Binding-site contacts:
Ligand atom C2 contacts residue ASN173 of chain 1.C at 2.5 Å.
Ligand atom C3 contacts residue ASN173 of chain 1.C at 3.8 Å.
Ligand atom C4 contacts residue ASN173 of chain 1.C at 4.2 Å.
Ligand atom O6 contacts residue ASN173 of chain 1.C at 4.0 Å.
Ligand atom N2 contacts residue ASN173 of chain 1.C at 2.9 Å (h-bond).
Ligand atom C7 contacts residue ASN173 of chain 1.C at 3.8 Å.
Ligand atom C5 contacts residue ASN173 of chain 1.C at 3.7 Å.
Ligand atom O5 contacts residue ASN173 of chain 1.C at 2.4 Å (h-bond).
Ligand atom C1 contacts residue ASN173 of chain 1.C at 1.4 Å.
Ligand atom O7 contacts residue ASN173 of chain 1.C at 4.2 Å.

Sequence of chain 1.C:
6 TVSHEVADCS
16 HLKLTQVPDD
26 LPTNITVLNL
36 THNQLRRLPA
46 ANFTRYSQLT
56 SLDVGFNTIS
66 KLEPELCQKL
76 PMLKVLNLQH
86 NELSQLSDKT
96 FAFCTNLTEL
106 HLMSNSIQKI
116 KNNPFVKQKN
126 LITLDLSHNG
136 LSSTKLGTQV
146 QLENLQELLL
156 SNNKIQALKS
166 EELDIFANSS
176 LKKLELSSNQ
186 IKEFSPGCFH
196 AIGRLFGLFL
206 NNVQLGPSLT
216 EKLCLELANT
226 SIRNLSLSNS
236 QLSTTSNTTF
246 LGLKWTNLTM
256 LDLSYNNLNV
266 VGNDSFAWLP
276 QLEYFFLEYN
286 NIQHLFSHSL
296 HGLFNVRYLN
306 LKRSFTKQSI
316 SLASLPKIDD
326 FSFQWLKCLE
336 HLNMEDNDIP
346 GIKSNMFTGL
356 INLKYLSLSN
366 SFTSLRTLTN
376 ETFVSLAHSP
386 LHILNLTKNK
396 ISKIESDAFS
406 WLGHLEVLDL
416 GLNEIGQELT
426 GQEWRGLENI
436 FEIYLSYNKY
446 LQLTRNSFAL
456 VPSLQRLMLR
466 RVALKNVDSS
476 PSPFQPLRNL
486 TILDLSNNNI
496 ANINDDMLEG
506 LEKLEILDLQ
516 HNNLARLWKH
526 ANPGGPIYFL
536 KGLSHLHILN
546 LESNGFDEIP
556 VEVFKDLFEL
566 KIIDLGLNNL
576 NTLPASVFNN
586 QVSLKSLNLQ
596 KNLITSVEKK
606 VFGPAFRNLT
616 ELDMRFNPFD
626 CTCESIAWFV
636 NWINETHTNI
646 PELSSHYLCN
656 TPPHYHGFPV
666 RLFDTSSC

This protein binds this small molecule.
Small molecule (SMILES): CC(=O)N[C@@H]1[C@@H](O)[C@H](O)[C@@H](CO)O[C@H]1O